Sequence of chain 1.A:
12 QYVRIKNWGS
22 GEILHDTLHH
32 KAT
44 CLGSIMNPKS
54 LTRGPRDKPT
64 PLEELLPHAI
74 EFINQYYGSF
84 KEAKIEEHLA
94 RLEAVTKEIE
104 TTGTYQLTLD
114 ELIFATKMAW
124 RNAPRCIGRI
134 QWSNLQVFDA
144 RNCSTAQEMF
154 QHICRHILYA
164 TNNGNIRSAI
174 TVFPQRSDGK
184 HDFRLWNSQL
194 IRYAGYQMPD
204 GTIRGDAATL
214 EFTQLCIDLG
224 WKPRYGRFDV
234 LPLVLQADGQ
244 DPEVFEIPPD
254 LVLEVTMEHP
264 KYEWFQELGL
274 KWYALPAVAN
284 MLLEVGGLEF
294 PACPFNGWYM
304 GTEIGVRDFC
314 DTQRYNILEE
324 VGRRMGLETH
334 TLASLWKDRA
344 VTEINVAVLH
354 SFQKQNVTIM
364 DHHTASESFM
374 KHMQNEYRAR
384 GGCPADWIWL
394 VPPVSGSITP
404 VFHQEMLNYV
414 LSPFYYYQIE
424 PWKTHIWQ

Binding-site contacts:
Ligand atom C14 contacts residue HEM1 of chain 1.G at 4.0 Å.
Ligand atom C6 contacts residue VAL281 of chain 1.A at 3.7 Å (hydrophobic).
Ligand atom N19 contacts residue HEM1 of chain 1.G at 3.6 Å.
Ligand atom C2 contacts residue PRO279 of chain 1.A at 3.3 Å (hydrophobic).
Ligand atom C1 contacts residue ALA280 of chain 1.A at 3.2 Å (hydrophobic).
Ligand atom C6 contacts residue GLN192 of chain 1.A at 3.5 Å.
Ligand atom C2 contacts residue TYR302 of chain 1.A at 3.4 Å (hydrophobic).
Ligand atom N10 contacts residue HEM1 of chain 1.G at 3.8 Å.
Ligand atom C18 contacts residue HEM1 of chain 1.G at 3.6 Å.
Ligand atom C18 contacts residue TRP301 of chain 1.A at 4.0 Å (hydrophobic).
Ligand atom C6 contacts residue ALA280 of chain 1.A at 3.5 Å (hydrophobic).
Ligand atom C5 contacts residue VAL281 of chain 1.A at 3.5 Å (hydrophobic).
Ligand atom C17 contacts residue PRO279 of chain 1.A at 3.8 Å (hydrophobic).
Ligand atom C16 contacts residue PRO279 of chain 1.A at 3.8 Å (hydrophobic).
Ligand atom C17 contacts residue HEM1 of chain 1.G at 3.6 Å.
Ligand atom C1 contacts residue GLN192 of chain 1.A at 3.3 Å.
Ligand atom C2 contacts residue GLN192 of chain 1.A at 3.6 Å.
Ligand atom C3 contacts residue PRO279 of chain 1.A at 3.7 Å (hydrophobic).
Ligand atom O11 contacts residue HEM1 of chain 1.G at 3.4 Å.
Ligand atom C15 contacts residue GLY300 of chain 1.A at 3.8 Å.
Ligand atom C8 contacts residue HEM1 of chain 1.G at 3.3 Å.
Ligand atom C13 contacts residue HEM1 of chain 1.G at 4.0 Å.
Ligand atom N19 contacts residue TYR302 of chain 1.A at 3.4 Å.
Ligand atom CL2 contacts residue VAL281 of chain 1.A at 3.6 Å.
Ligand atom C16 contacts residue HEM1 of chain 1.G at 3.3 Å.
Ligand atom C8 contacts residue GLU306 of chain 1.A at 3.6 Å.
Ligand atom C15 contacts residue HEM1 of chain 1.G at 3.3 Å.
Ligand atom C2 contacts residue ALA280 of chain 1.A at 3.9 Å (hydrophobic).
Ligand atom N19 contacts residue MET303 of chain 1.A at 3.2 Å (h-bond).
Ligand atom CL2 contacts residue PHE298 of chain 1.A at 3.5 Å.
Ligand atom N19 contacts residue GLU306 of chain 1.A at 3.7 Å.
Ligand atom CL2 contacts residue HEM1 of chain 1.G at 3.8 Å.
Ligand atom C1 contacts residue PRO279 of chain 1.A at 3.6 Å (hydrophobic).
Ligand atom C3 contacts residue TYR302 of chain 1.A at 3.6 Å (hydrophobic).
Ligand atom C12 contacts residue HEM1 of chain 1.G at 4.0 Å.
Ligand atom C18 contacts residue TYR302 of chain 1.A at 3.9 Å (hydrophobic).
Ligand atom C7 contacts residue HEM1 of chain 1.G at 3.6 Å.
Ligand atom N10 contacts residue GLU306 of chain 1.A at 3.4 Å (salt-bridge).
Ligand atom C9 contacts residue HEM1 of chain 1.G at 3.0 Å.
Ligand atom C16 contacts residue TRP301 of chain 1.A at 3.3 Å (hydrophobic).

The protein below binds the small molecule below.
Small molecule (SMILES): N#Cc1ccc(Cl)cc1O[C@H](CCN)c1ccccc1